Sequence of chain 1.N:
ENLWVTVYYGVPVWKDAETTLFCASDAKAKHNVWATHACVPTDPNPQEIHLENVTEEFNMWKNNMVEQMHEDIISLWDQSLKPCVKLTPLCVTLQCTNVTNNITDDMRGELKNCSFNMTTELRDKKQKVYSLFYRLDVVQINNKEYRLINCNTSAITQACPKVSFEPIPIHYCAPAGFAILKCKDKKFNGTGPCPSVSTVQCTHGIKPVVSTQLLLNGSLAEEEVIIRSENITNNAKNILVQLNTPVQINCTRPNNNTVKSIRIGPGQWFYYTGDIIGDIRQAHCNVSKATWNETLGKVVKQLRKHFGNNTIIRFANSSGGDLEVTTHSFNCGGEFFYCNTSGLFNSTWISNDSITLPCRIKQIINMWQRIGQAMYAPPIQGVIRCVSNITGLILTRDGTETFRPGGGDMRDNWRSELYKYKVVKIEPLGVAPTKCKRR

Binding-site contacts:
Ligand atom C6 contacts residue TYR135 of chain 1.N at 4.1 Å (hydrophobic).
Ligand atom C8 contacts residue ASN118 of chain 1.N at 3.2 Å.
Ligand atom O5 contacts residue TYR135 of chain 1.N at 3.5 Å.
Ligand atom O7 contacts residue ASN103 of chain 1.N at 4.2 Å.
Ligand atom O7 contacts residue TYR135 of chain 1.N at 3.9 Å.
Ligand atom C8 contacts residue TYR135 of chain 1.N at 4.2 Å (hydrophobic).
Ligand atom C1 contacts residue TYR135 of chain 1.N at 3.5 Å (hydrophobic).
Ligand atom C7 contacts residue ASN118 of chain 1.N at 3.7 Å.
Ligand atom C5 contacts residue TYR135 of chain 1.N at 3.6 Å (hydrophobic).
Ligand atom C2 contacts residue ASN118 of chain 1.N at 3.8 Å.
Ligand atom C8 contacts residue THR102 of chain 1.N at 4.3 Å.
Ligand atom N2 contacts residue ASN118 of chain 1.N at 4.0 Å.
Ligand atom O7 contacts residue ASN118 of chain 1.N at 4.0 Å.
Ligand atom C8 contacts residue ASN103 of chain 1.N at 4.3 Å.
Ligand atom O7 contacts residue VAL104 of chain 1.N at 3.5 Å.
Ligand atom O6 contacts residue TYR135 of chain 1.N at 3.1 Å.
Ligand atom O5 contacts residue ASN118 of chain 1.N at 3.9 Å.
Ligand atom C1 contacts residue ASN118 of chain 1.N at 3.2 Å.
Ligand atom C7 contacts residue TYR135 of chain 1.N at 4.4 Å (hydrophobic).

This small molecule binds to this protein.
Small molecule (SMILES): CC(=O)N[C@H]1[C@H](O[C@H]2[C@H](O)[C@@H](NC(C)=O)CO[C@@H]2CO)O[C@H](CO)[C@@H](O[C@@H]2O[C@H](CO)[C@@H](O)[C@H](O)[C@@H]2O)[C@@H]1O